A protein and the small-molecule ligand that binds it are described below.
Small molecule (SMILES): CC(=O)N[C@@H]1[C@@H](O)[C@H](O)[C@@H](CO)O[C@H]1O

Sequence of chain 1.C:
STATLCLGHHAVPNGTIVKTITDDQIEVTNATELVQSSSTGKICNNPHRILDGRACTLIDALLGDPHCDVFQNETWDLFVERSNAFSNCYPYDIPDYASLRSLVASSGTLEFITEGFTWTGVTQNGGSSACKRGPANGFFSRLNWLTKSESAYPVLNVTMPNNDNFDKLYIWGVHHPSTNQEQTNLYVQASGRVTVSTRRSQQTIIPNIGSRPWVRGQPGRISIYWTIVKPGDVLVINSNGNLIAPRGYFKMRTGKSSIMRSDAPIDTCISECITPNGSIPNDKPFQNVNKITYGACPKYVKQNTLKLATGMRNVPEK

Sequence of chain 1.D:
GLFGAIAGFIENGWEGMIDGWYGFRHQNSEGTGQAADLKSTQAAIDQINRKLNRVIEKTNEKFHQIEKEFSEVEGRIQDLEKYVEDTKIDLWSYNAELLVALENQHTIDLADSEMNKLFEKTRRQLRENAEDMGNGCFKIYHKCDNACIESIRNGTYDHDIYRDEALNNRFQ

Binding-site contacts:
Ligand atom C4 contacts residue ASN38 of chain 1.C at 4.4 Å.
Ligand atom C1 contacts residue ASN38 of chain 1.C at 1.4 Å.
Ligand atom C2 contacts residue ASN38 of chain 1.C at 2.5 Å.
Ligand atom C7 contacts residue ASN38 of chain 1.C at 4.0 Å.
Ligand atom C8 contacts residue THR318 of chain 1.C at 3.7 Å.
Ligand atom C7 contacts residue THR318 of chain 1.C at 4.2 Å.
Ligand atom N2 contacts residue ASN38 of chain 1.C at 2.7 Å (h-bond).
Ligand atom C5 contacts residue ASN38 of chain 1.C at 3.7 Å.
Ligand atom C8 contacts residue LEU52 of chain 1.D at 3.5 Å (hydrophobic).
Ligand atom O5 contacts residue ASN38 of chain 1.C at 2.5 Å (h-bond).
Ligand atom O7 contacts residue THR40 of chain 1.C at 4.0 Å.
Ligand atom C3 contacts residue ASN38 of chain 1.C at 3.9 Å.
Ligand atom N2 contacts residue THR318 of chain 1.C at 3.6 Å.